Sequence of chain 8.A:
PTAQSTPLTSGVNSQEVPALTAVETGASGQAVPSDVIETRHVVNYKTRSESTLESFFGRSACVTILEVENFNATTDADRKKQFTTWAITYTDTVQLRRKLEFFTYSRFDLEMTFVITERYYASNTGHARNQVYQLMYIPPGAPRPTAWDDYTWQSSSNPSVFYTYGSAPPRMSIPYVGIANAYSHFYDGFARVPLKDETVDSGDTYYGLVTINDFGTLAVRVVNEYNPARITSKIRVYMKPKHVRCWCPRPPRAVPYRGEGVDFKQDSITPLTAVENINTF

Sequence of chain 7.A:
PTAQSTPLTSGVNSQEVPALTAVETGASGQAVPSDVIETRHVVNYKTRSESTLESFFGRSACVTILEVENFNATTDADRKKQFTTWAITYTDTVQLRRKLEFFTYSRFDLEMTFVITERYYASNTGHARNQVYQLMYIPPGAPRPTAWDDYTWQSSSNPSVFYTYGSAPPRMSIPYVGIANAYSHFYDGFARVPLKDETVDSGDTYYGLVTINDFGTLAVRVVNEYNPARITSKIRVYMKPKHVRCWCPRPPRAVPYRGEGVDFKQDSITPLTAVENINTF

Binding-site contacts:
Ligand atom C3 contacts residue PRO252 of chain 7.A at 3.9 Å (hydrophobic).
Ligand atom O1B contacts residue SER147 of chain 8.A at 3.1 Å (h-bond).
Ligand atom N5 contacts residue TYR145 of chain 8.A at 2.6 Å (h-bond).
Ligand atom O4 contacts residue ASN251 of chain 7.A at 4.2 Å.
Ligand atom C11 contacts residue ARG143 of chain 8.A at 4.0 Å.
Ligand atom O4 contacts residue PRO252 of chain 7.A at 3.8 Å.
Ligand atom O10 contacts residue TYR250 of chain 7.A at 2.7 Å (h-bond).
Ligand atom C1 contacts residue SER147 of chain 8.A at 3.6 Å.
Ligand atom C11 contacts residue TYR145 of chain 8.A at 3.7 Å (hydrophobic).
Ligand atom C5 contacts residue TYR145 of chain 8.A at 3.3 Å (hydrophobic).
Ligand atom C1 contacts residue ALA146 of chain 8.A at 3.9 Å (hydrophobic).
Ligand atom C6 contacts residue TYR145 of chain 8.A at 3.4 Å (hydrophobic).
Ligand atom C1 contacts residue PRO252 of chain 7.A at 4.1 Å (hydrophobic).
Ligand atom C4 contacts residue PRO252 of chain 7.A at 3.8 Å (hydrophobic).
Ligand atom C10 contacts residue TYR145 of chain 8.A at 3.6 Å (hydrophobic).
Ligand atom N5 contacts residue TYR250 of chain 7.A at 4.4 Å.
Ligand atom O4 contacts residue TYR250 of chain 7.A at 3.4 Å.
Ligand atom O1B contacts residue ALA146 of chain 8.A at 3.2 Å.
Ligand atom C7 contacts residue TYR145 of chain 8.A at 3.8 Å (hydrophobic).
Ligand atom O4 contacts residue TYR145 of chain 8.A at 4.2 Å.
Ligand atom O1A contacts residue ALA146 of chain 8.A at 4.2 Å.
Ligand atom O8 contacts residue ALA146 of chain 8.A at 3.3 Å.
Ligand atom O1B contacts residue ASN148 of chain 8.A at 4.3 Å.
Ligand atom O1A contacts residue SER147 of chain 8.A at 2.8 Å (h-bond).
Ligand atom C8 contacts residue ALA146 of chain 8.A at 4.4 Å (hydrophobic).
Ligand atom O1A contacts residue PRO252 of chain 7.A at 3.3 Å.
Ligand atom C6 contacts residue ALA146 of chain 8.A at 4.2 Å (hydrophobic).
Ligand atom C9 contacts residue TYR145 of chain 8.A at 4.2 Å (hydrophobic).
Ligand atom C11 contacts residue TYR250 of chain 7.A at 3.7 Å (hydrophobic).
Ligand atom C4 contacts residue TYR145 of chain 8.A at 3.6 Å (hydrophobic).
Ligand atom C10 contacts residue TYR250 of chain 7.A at 3.5 Å (hydrophobic).

This small molecule binds to this protein.
Small molecule (SMILES): CC(=O)N[C@H]1[C@H]([C@H](O)[C@H](O)CO)O[C@@](O)(C(=O)O)C[C@@H]1O